Binding-site contacts:
Ligand atom O4 contacts residue GLU38 of chain 1.B at 3.1 Å (salt-bridge).
Ligand atom O6 contacts residue GLU197 of chain 1.B at 3.5 Å (salt-bridge).
Ligand atom O9 contacts residue GLU196 of chain 1.B at 2.8 Å (salt-bridge).
Ligand atom O1A contacts residue ARG212 of chain 1.B at 3.3 Å (salt-bridge).
Ligand atom C3 contacts residue ASP70 of chain 1.B at 3.9 Å.
Ligand atom C2 contacts residue TYR325 of chain 1.B at 3.0 Å (hydrophobic).
Ligand atom C9 contacts residue ALA166 of chain 1.B at 3.5 Å (hydrophobic).
Ligand atom C10 contacts residue ARG71 of chain 1.B at 3.9 Å.
Ligand atom C4 contacts residue TYR325 of chain 1.B at 3.4 Å (hydrophobic).
Ligand atom O1B contacts residue ARG37 of chain 1.B at 3.0 Å (salt-bridge).
Ligand atom O10 contacts residue ARG71 of chain 1.B at 2.8 Å (salt-bridge).
Ligand atom O1A contacts residue ARG291 of chain 1.B at 3.0 Å (salt-bridge).
Ligand atom C5 contacts residue ASP70 of chain 1.B at 3.9 Å.
Ligand atom O6 contacts residue TYR325 of chain 1.B at 2.6 Å (h-bond).
Ligand atom C3 contacts residue TYR325 of chain 1.B at 2.9 Å (hydrophobic).
Ligand atom C3 contacts residue ARG37 of chain 1.B at 3.9 Å.
Ligand atom C9 contacts residue GLU196 of chain 1.B at 3.5 Å.
Ligand atom O4 contacts residue ASP70 of chain 1.B at 3.4 Å.
Ligand atom O9 contacts residue ALA166 of chain 1.B at 3.4 Å.
Ligand atom C4 contacts residue GLU38 of chain 1.B at 3.7 Å.
Ligand atom O8 contacts residue GLU196 of chain 1.B at 3.5 Å (salt-bridge).
Ligand atom C6 contacts residue TYR325 of chain 1.B at 3.5 Å (hydrophobic).
Ligand atom O1B contacts residue ARG291 of chain 1.B at 3.0 Å (salt-bridge).
Ligand atom C1 contacts residue TYR325 of chain 1.B at 3.2 Å (hydrophobic).
Ligand atom C6 contacts residue GLU197 of chain 1.B at 3.5 Å.
Ligand atom O8 contacts residue GLU197 of chain 1.B at 3.9 Å.
Ligand atom C2 contacts residue ASP70 of chain 1.B at 3.9 Å.
Ligand atom C9 contacts residue ASN214 of chain 1.B at 3.9 Å.
Ligand atom C3 contacts residue GLU38 of chain 1.B at 3.5 Å.
Ligand atom O10 contacts residue ASP70 of chain 1.B at 3.6 Å.
Ligand atom O1A contacts residue TYR325 of chain 1.B at 3.6 Å.
Ligand atom O6 contacts residue ARG212 of chain 1.B at 3.4 Å (salt-bridge).
Ligand atom C11 contacts residue ILE142 of chain 1.B at 3.9 Å (hydrophobic).
Ligand atom O9 contacts residue ARG144 of chain 1.B at 3.4 Å (salt-bridge).
Ligand atom O8 contacts residue ARG212 of chain 1.B at 3.5 Å.
Ligand atom O2 contacts residue ASP70 of chain 1.B at 2.8 Å (salt-bridge).
Ligand atom C8 contacts residue ARG212 of chain 1.B at 3.4 Å.
Ligand atom O1B contacts residue TYR325 of chain 1.B at 3.5 Å (h-bond).
Ligand atom C11 contacts residue TRP98 of chain 1.B at 3.8 Å (hydrophobic).
Ligand atom C1 contacts residue ARG291 of chain 1.B at 3.7 Å.

The protein below binds the small molecule below.
Small molecule (SMILES): CC(=O)N[C@H]1[C@H]([C@H](O)[C@H](O)CO)O[C@@](O)(C(=O)O)C[C@@H]1O

Sequence of chain 1.B:
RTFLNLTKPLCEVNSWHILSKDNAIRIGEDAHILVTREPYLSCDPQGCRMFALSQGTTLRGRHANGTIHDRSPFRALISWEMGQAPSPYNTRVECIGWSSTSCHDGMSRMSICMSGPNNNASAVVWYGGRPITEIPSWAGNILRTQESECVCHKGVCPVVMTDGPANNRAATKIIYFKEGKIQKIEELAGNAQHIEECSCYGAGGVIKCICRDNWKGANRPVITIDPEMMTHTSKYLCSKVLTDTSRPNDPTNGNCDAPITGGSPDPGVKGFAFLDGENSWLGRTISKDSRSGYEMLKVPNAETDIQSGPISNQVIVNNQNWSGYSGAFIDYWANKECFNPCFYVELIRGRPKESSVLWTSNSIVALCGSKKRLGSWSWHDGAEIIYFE